Binding-site contacts:
Ligand atom C5 contacts residue SER85 of chain 1.A at 3.3 Å.
Ligand atom O3' contacts residue ARG445 of chain 1.A at 2.3 Å (salt-bridge).
Ligand atom O4 contacts residue HIS54 of chain 1.A at 2.5 Å (h-bond).
Ligand atom O2' contacts residue GLN159 of chain 1.A at 3.0 Å (h-bond).
Ligand atom N7 contacts residue SER452 of chain 1.A at 3.2 Å.
Ligand atom N1 contacts residue ARG451 of chain 1.A at 3.4 Å (salt-bridge).
Ligand atom O4 contacts residue ARG75 of chain 1.A at 3.0 Å (salt-bridge).
Ligand atom OP2 contacts residue CYS453 of chain 1.A at 2.8 Å (h-bond).
Ligand atom O3' contacts residue GLN159 of chain 1.A at 3.3 Å (h-bond).
Ligand atom OP1 contacts residue ASP447 of chain 1.A at 2.9 Å (salt-bridge).
Ligand atom OP1 contacts residue ARG445 of chain 1.A at 2.7 Å (salt-bridge).
Ligand atom O2 contacts residue GLN159 of chain 1.A at 3.1 Å (h-bond).
Ligand atom C5' contacts residue LEU83 of chain 1.A at 3.4 Å (hydrophobic).
Ligand atom O5' contacts residue ARG445 of chain 1.A at 3.5 Å.
Ligand atom N3 contacts residue ARG445 of chain 1.A at 2.7 Å (salt-bridge).
Ligand atom O4' contacts residue GLY84 of chain 1.A at 3.3 Å.
Ligand atom O4' contacts residue ALA450 of chain 1.A at 3.2 Å.
Ligand atom O2' contacts residue CYS453 of chain 1.A at 3.5 Å.
Ligand atom O2' contacts residue ARG451 of chain 1.A at 2.6 Å (salt-bridge).
Ligand atom O3' contacts residue LEU83 of chain 1.A at 3.5 Å.
Ligand atom C2 contacts residue ARG445 of chain 1.A at 3.5 Å.
Ligand atom C3' contacts residue ARG445 of chain 1.A at 3.4 Å.
Ligand atom O2 contacts residue CYS76 of chain 1.A at 3.5 Å (h-bond).
Ligand atom OP2 contacts residue LEU83 of chain 1.A at 3.4 Å.
Ligand atom OP1 contacts residue TYR446 of chain 1.A at 3.4 Å (h-bond).
Ligand atom OP2 contacts residue ARG164 of chain 1.A at 2.8 Å (salt-bridge).
Ligand atom P contacts residue ARG445 of chain 1.A at 3.0 Å.
Ligand atom O2 contacts residue VAL79 of chain 1.A at 3.1 Å.
Ligand atom O4 contacts residue ASP113 of chain 1.A at 3.2 Å.
Ligand atom O2 contacts residue GLU134 of chain 1.A at 3.5 Å (salt-bridge).
Ligand atom C2' contacts residue ARG451 of chain 1.A at 2.9 Å.
Ligand atom N3 contacts residue GLU134 of chain 1.A at 3.1 Å (salt-bridge).
Ligand atom O3' contacts residue TYR162 of chain 1.A at 3.4 Å (h-bond).
Ligand atom O4 contacts residue ARG451 of chain 1.A at 3.0 Å (salt-bridge).
Ligand atom C1' contacts residue ARG445 of chain 1.A at 3.1 Å.
Ligand atom O4' contacts residue LEU83 of chain 1.A at 3.5 Å (h-bond).
Ligand atom C4' contacts residue LEU83 of chain 1.A at 3.1 Å (hydrophobic).
Ligand atom O5' contacts residue TYR446 of chain 1.A at 3.4 Å (h-bond).
Ligand atom OP2 contacts residue SER452 of chain 1.A at 3.3 Å.
Ligand atom OP1 contacts residue TYR162 of chain 1.A at 2.6 Å (h-bond).

Sequence of chain 1.A:
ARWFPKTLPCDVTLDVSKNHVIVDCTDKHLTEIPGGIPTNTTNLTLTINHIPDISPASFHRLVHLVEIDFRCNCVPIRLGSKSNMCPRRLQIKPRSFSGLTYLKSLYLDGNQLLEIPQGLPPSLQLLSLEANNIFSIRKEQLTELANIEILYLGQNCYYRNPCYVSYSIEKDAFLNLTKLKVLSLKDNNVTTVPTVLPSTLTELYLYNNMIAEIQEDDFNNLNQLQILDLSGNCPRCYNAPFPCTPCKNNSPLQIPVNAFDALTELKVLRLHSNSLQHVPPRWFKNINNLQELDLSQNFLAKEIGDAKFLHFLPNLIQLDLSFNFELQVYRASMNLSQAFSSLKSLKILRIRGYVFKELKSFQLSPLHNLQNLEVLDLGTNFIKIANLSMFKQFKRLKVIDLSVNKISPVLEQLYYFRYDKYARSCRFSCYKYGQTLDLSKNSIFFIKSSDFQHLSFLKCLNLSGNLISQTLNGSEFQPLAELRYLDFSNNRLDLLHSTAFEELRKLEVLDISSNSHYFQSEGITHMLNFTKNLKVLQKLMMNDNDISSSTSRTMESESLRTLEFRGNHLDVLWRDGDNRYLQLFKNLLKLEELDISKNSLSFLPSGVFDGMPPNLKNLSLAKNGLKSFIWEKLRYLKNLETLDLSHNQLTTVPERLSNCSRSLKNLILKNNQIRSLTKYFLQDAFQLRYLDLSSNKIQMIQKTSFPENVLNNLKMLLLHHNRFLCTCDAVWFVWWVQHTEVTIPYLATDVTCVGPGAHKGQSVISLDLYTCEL

Sequence of chain 1.B:
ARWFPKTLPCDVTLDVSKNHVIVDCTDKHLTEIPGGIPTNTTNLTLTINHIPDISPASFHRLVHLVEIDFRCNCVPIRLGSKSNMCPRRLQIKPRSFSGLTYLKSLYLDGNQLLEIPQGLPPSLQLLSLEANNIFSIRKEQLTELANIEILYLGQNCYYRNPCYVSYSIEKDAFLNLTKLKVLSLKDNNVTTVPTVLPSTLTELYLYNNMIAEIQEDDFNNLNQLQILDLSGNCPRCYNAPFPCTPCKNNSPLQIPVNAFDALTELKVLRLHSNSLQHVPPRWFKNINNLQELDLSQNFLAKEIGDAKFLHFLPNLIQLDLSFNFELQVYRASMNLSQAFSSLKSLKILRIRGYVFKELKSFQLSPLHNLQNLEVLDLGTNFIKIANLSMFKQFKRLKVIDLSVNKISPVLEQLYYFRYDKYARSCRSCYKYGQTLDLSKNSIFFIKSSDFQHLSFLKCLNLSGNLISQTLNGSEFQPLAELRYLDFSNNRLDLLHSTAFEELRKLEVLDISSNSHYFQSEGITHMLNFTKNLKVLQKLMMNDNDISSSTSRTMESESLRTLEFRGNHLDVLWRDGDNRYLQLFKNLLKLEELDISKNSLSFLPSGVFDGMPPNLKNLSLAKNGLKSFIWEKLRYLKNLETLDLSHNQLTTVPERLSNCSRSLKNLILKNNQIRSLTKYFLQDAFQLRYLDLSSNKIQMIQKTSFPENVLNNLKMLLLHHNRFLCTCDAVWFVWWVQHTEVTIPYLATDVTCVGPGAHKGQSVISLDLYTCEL

This protein binds this small molecule.
Small molecule (SMILES): Nc1nc(=O)c2ncn([C@@H]3O[C@H](CO[P](=O)(O)O[C@H]4[C@@H](O)[C@H](n5ccc(=O)[nH]c5=O)O[C@@H]4CO[P](=O)(O)O[C@H]4[C@@H](O)[C@H](n5ccc(=O)[nH]c5=O)O[C@@H]4COP(=O)=O)[C@@H](OP(=O)(O)O)[C@H]3O)c2[nH]1